Sequence of chain 1.F:
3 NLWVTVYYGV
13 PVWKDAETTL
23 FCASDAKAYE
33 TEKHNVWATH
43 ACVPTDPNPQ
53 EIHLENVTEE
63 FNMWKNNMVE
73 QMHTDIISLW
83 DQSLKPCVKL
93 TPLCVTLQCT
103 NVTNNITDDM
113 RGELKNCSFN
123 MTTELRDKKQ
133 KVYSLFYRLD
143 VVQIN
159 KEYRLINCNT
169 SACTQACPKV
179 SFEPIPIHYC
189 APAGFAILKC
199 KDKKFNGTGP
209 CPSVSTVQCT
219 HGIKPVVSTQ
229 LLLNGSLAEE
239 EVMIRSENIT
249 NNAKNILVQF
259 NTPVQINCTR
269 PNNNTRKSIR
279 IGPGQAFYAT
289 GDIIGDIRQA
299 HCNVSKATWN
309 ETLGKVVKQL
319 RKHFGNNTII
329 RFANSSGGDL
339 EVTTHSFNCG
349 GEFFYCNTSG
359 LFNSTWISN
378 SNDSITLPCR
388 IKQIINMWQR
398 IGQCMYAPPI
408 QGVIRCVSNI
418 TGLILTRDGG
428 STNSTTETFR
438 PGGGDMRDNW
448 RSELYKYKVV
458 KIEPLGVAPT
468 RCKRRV

Binding-site contacts:
Ligand atom O5 contacts residue ASN204 of chain 1.F at 2.4 Å (h-bond).
Ligand atom O7 contacts residue ASN204 of chain 1.F at 4.4 Å.
Ligand atom N2 contacts residue ASN204 of chain 1.F at 2.9 Å (h-bond).
Ligand atom C2 contacts residue ASN204 of chain 1.F at 2.5 Å.
Ligand atom N2 contacts residue THR206 of chain 1.F at 4.1 Å.
Ligand atom C1 contacts residue ASN204 of chain 1.F at 1.4 Å.
Ligand atom C7 contacts residue ASN204 of chain 1.F at 3.9 Å.
Ligand atom C4 contacts residue ASN204 of chain 1.F at 4.2 Å.
Ligand atom C3 contacts residue ASN204 of chain 1.F at 3.8 Å.
Ligand atom C5 contacts residue ASN204 of chain 1.F at 3.7 Å.

This protein binds this small molecule.
Small molecule (SMILES): CC(=O)N[C@@H]1[C@@H](O)[C@H](O)[C@@H](CO)O[C@H]1O